Sequence of chain 1.D:
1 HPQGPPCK

Binding-site contacts:
Ligand atom O1 contacts residue PRO2 of chain 1.D at 3.3 Å (h-bond).
Ligand atom C5 contacts residue CYS7 of chain 1.D at 2.8 Å (hydrophobic).
Ligand atom O1 contacts residue HIS1 of chain 1.D at 2.2 Å (h-bond).
Ligand atom C4 contacts residue CYS7 of chain 1.D at 3.0 Å (hydrophobic).
Ligand atom C3 contacts residue HIS1 of chain 1.D at 2.3 Å.
Ligand atom C2 contacts residue HIS1 of chain 1.D at 1.3 Å.
Ligand atom C3 contacts residue CYS7 of chain 1.D at 4.4 Å (hydrophobic).
Ligand atom C6 contacts residue CYS7 of chain 1.D at 1.8 Å (hydrophobic).
Ligand atom C4 contacts residue HIS1 of chain 1.D at 3.6 Å.
Ligand atom C2 contacts residue PRO2 of chain 1.D at 3.8 Å (hydrophobic).

The protein below binds the small molecule below.
Small molecule (SMILES): CCCCC(=O)O